A small-molecule ligand and the protein it binds are described below.
Small molecule (SMILES): Nc1nc2c(ncn2[C@@H]2O[C@H](CO[P](=O)(O)O[P](=O)(O)OP(O)(O)=S)[C@@H](O)[C@H]2O)c(=O)[nH]1

Sequence of chain 1.A:
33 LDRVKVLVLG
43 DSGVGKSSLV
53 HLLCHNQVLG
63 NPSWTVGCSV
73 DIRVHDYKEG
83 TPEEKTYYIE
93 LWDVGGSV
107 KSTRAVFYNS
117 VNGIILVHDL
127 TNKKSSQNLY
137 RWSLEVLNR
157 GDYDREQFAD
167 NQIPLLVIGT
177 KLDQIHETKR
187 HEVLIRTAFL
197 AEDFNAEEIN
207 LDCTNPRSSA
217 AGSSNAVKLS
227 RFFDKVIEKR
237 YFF

Binding-site contacts:
Ligand atom O1B contacts residue MG1 of chain 1.C at 2.1 Å.
Ligand atom O4' contacts residue LYS177 of chain 1.A at 3.5 Å (salt-bridge).
Ligand atom N7 contacts residue CYS209 of chain 1.A at 3.5 Å.
Ligand atom O2A contacts residue GLY47 of chain 1.A at 3.5 Å.
Ligand atom O2B contacts residue VAL46 of chain 1.A at 3.4 Å (h-bond).
Ligand atom N1 contacts residue LYS177 of chain 1.A at 3.5 Å.
Ligand atom O1B contacts residue LYS48 of chain 1.A at 3.5 Å (salt-bridge).
Ligand atom N1 contacts residue ASP179 of chain 1.A at 2.9 Å (salt-bridge).
Ligand atom O2G contacts residue LYS48 of chain 1.A at 3.3 Å (salt-bridge).
Ligand atom C3' contacts residue PRO64 of chain 1.A at 3.6 Å (hydrophobic).
Ligand atom O3B contacts residue MG1 of chain 1.C at 3.5 Å.
Ligand atom PB contacts residue LYS48 of chain 1.A at 3.5 Å.
Ligand atom N1 contacts residue ASP208 of chain 1.A at 2.9 Å (salt-bridge).
Ligand atom C6 contacts residue LYS177 of chain 1.A at 3.5 Å.
Ligand atom O2A contacts residue SER49 of chain 1.A at 3.6 Å.
Ligand atom C4 contacts residue THR210 of chain 1.A at 3.5 Å.
Ligand atom N2 contacts residue GLN180 of chain 1.A at 3.2 Å (h-bond).
Ligand atom C2 contacts residue ASP179 of chain 1.A at 3.4 Å.
Ligand atom O3G contacts residue MG1 of chain 1.C at 2.1 Å.
Ligand atom O6 contacts residue ASP208 of chain 1.A at 3.4 Å.
Ligand atom O3G contacts residue THR67 of chain 1.A at 2.9 Å (h-bond).
Ligand atom C6 contacts residue CYS209 of chain 1.A at 3.4 Å (hydrophobic).
Ligand atom O3B contacts residue GLY45 of chain 1.A at 3.0 Å (h-bond).
Ligand atom O2B contacts residue GLY47 of chain 1.A at 3.1 Å (h-bond).
Ligand atom O6 contacts residue CYS209 of chain 1.A at 2.6 Å (h-bond).
Ligand atom O3A contacts residue GLY47 of chain 1.A at 3.0 Å (h-bond).
Ligand atom PB contacts residue MG1 of chain 1.C at 3.3 Å.
Ligand atom C6 contacts residue ASP208 of chain 1.A at 3.4 Å.
Ligand atom O2A contacts residue SER50 of chain 1.A at 2.6 Å (h-bond).
Ligand atom N2 contacts residue ASP179 of chain 1.A at 2.5 Å (salt-bridge).
Ligand atom O2B contacts residue GLY45 of chain 1.A at 3.4 Å (h-bond).
Ligand atom O1A contacts residue PRO64 of chain 1.A at 3.6 Å.
Ligand atom S1G contacts residue SER44 of chain 1.A at 3.3 Å (h-bond).
Ligand atom O2B contacts residue LYS48 of chain 1.A at 2.8 Å (salt-bridge).
Ligand atom O1B contacts residue SER49 of chain 1.A at 2.9 Å (h-bond).
Ligand atom N3 contacts residue THR210 of chain 1.A at 3.5 Å.
Ligand atom O6 contacts residue LYS177 of chain 1.A at 2.9 Å (salt-bridge).
Ligand atom O2G contacts residue SER44 of chain 1.A at 3.4 Å (h-bond).
Ligand atom O2G contacts residue GLY45 of chain 1.A at 3.5 Å (h-bond).
Ligand atom PG contacts residue MG1 of chain 1.C at 3.3 Å.